The small molecule below binds the protein below.
Small molecule (SMILES): CC(=O)N[C@H]1[C@H](O[C@H]2[C@H](O)[C@@H](NC(C)=O)CO[C@@H]2CO)O[C@H](CO)[C@@H](O)[C@@H]1O

Binding-site contacts:
Ligand atom O5 contacts residue ASN32 of chain 2.G at 2.3 Å (h-bond).
Ligand atom O6 contacts residue LEU52 of chain 2.H at 3.7 Å.
Ligand atom O6 contacts residue THR34 of chain 2.G at 4.3 Å.
Ligand atom C8 contacts residue THR34 of chain 2.G at 3.6 Å.
Ligand atom C6 contacts residue THR34 of chain 2.G at 3.5 Å.
Ligand atom C4 contacts residue ASN32 of chain 2.G at 4.1 Å.
Ligand atom C1 contacts residue ASN32 of chain 2.G at 1.4 Å.
Ligand atom C1 contacts residue THR313 of chain 2.G at 3.8 Å.
Ligand atom O5 contacts residue THR313 of chain 2.G at 3.2 Å (h-bond).
Ligand atom C3 contacts residue ASN32 of chain 2.G at 3.7 Å.
Ligand atom C5 contacts residue THR34 of chain 2.G at 4.5 Å.
Ligand atom C7 contacts residue ASN32 of chain 2.G at 3.8 Å.
Ligand atom C6 contacts residue THR313 of chain 2.G at 4.0 Å.
Ligand atom C5 contacts residue THR313 of chain 2.G at 4.3 Å.
Ligand atom C5 contacts residue ASN32 of chain 2.G at 3.6 Å.
Ligand atom O5 contacts residue ALA33 of chain 2.G at 4.3 Å.
Ligand atom N2 contacts residue ASN32 of chain 2.G at 3.1 Å (h-bond).
Ligand atom O6 contacts residue THR313 of chain 2.G at 3.8 Å.
Ligand atom C7 contacts residue THR34 of chain 2.G at 4.5 Å.
Ligand atom O7 contacts residue ASN32 of chain 2.G at 3.9 Å.
Ligand atom C2 contacts residue ASN32 of chain 2.G at 2.5 Å.

Sequence of chain 2.H:
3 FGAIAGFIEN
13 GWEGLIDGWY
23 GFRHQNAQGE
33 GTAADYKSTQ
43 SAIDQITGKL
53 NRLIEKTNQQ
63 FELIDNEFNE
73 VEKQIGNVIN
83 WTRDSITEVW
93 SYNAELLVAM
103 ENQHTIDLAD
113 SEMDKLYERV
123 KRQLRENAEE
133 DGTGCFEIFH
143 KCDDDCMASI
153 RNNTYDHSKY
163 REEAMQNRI

Sequence of chain 2.G:
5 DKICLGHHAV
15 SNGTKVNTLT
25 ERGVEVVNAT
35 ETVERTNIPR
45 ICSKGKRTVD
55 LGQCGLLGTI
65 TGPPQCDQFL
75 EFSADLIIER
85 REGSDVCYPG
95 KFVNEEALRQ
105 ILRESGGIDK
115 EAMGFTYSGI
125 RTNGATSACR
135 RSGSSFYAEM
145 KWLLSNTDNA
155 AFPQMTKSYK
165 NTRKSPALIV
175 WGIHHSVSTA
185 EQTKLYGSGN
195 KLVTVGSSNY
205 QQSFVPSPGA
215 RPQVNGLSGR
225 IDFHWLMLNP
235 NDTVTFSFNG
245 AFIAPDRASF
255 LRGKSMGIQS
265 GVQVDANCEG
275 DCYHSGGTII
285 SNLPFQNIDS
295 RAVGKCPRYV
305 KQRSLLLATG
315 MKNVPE